Binding-site contacts:
Ligand atom N17 contacts residue GLU130 of chain 1.D at 3.5 Å (salt-bridge).
Ligand atom N9 contacts residue THR133 of chain 1.D at 4.0 Å.
Ligand atom N9 contacts residue LEU55 of chain 1.D at 3.8 Å.
Ligand atom N17 contacts residue ALA81 of chain 1.D at 3.9 Å.
Ligand atom C11 contacts residue MET192 of chain 1.D at 3.5 Å (hydrophobic).
Ligand atom N12 contacts residue MET132 of chain 1.D at 2.6 Å (h-bond).
Ligand atom N17 contacts residue MET192 of chain 1.D at 4.0 Å.
Ligand atom C1 contacts residue LEU55 of chain 1.D at 4.0 Å (hydrophobic).
Ligand atom C20 contacts residue THR133 of chain 1.D at 3.3 Å.
Ligand atom C8 contacts residue LEU55 of chain 1.D at 3.9 Å (hydrophobic).
Ligand atom C13 contacts residue MET132 of chain 1.D at 3.5 Å (hydrophobic).
Ligand atom C5 contacts residue LEU55 of chain 1.D at 4.1 Å (hydrophobic).
Ligand atom C8 contacts residue GLY135 of chain 1.D at 3.7 Å.
Ligand atom C16 contacts residue ALA81 of chain 1.D at 3.8 Å (hydrophobic).
Ligand atom C2 contacts residue LEU55 of chain 1.D at 3.9 Å (hydrophobic).
Ligand atom C7 contacts residue LEU55 of chain 1.D at 3.8 Å (hydrophobic).
Ligand atom N17 contacts residue MET132 of chain 1.D at 3.1 Å (h-bond).
Ligand atom C13 contacts residue MET192 of chain 1.D at 3.8 Å (hydrophobic).
Ligand atom N6 contacts residue LEU55 of chain 1.D at 4.0 Å.
Ligand atom O21 contacts residue GLY56 of chain 1.D at 3.6 Å.
Ligand atom C10 contacts residue MET192 of chain 1.D at 3.7 Å (hydrophobic).
Ligand atom C14 contacts residue LEU55 of chain 1.D at 4.0 Å (hydrophobic).
Ligand atom C8 contacts residue MET132 of chain 1.D at 3.2 Å (hydrophobic).
Ligand atom N12 contacts residue MET192 of chain 1.D at 3.7 Å.
Ligand atom N17 contacts residue LEU131 of chain 1.D at 4.0 Å.
Ligand atom C11 contacts residue MET132 of chain 1.D at 3.6 Å (hydrophobic).
Ligand atom C13 contacts residue LEU55 of chain 1.D at 3.7 Å (hydrophobic).
Ligand atom C8 contacts residue THR133 of chain 1.D at 4.0 Å.
Ligand atom C15 contacts residue ALA81 of chain 1.D at 4.0 Å (hydrophobic).
Ligand atom C4 contacts residue LEU55 of chain 1.D at 3.6 Å (hydrophobic).
Ligand atom C15 contacts residue MET129 of chain 1.D at 3.7 Å (hydrophobic).
Ligand atom N9 contacts residue GLY135 of chain 1.D at 3.9 Å.
Ligand atom C5 contacts residue GLY56 of chain 1.D at 4.0 Å.
Ligand atom CL contacts residue LYS83 of chain 1.D at 3.9 Å.
Ligand atom C16 contacts residue GLU130 of chain 1.D at 3.2 Å.
Ligand atom C3 contacts residue LEU55 of chain 1.D at 4.1 Å (hydrophobic).
Ligand atom O23 contacts residue GLY56 of chain 1.D at 4.0 Å.
Ligand atom C14 contacts residue MET192 of chain 1.D at 3.9 Å (hydrophobic).
Ligand atom C7 contacts residue MET132 of chain 1.D at 3.7 Å (hydrophobic).
Ligand atom O23 contacts residue LEU55 of chain 1.D at 3.4 Å (h-bond).

Sequence of chain 1.D:
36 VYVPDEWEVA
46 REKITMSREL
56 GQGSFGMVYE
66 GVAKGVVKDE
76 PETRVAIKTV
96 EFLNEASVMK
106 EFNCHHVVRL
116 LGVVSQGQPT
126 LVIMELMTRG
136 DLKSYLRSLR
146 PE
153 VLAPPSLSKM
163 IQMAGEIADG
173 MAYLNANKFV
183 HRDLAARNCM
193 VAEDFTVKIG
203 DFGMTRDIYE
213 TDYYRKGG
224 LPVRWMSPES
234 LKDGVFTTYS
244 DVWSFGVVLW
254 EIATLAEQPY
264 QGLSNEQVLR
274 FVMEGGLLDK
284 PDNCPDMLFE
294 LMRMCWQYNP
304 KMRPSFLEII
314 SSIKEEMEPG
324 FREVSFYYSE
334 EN

This small molecule binds to this protein.
Small molecule (SMILES): COc1cc2c(nc1OC)c(-c1cc3c(Cl)ccnc3[nH]1)cn2C